Sequence of chain 1.A:
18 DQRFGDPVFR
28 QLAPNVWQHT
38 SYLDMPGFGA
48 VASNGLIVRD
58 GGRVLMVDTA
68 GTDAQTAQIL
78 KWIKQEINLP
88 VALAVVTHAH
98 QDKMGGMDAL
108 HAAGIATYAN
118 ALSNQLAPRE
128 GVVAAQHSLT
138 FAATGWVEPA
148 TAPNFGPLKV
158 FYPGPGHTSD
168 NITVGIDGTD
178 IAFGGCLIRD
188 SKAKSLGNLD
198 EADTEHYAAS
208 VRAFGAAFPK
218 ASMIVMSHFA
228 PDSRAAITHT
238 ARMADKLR

Binding-site contacts:
Ligand atom OAC contacts residue THR37 of chain 1.A at 4.5 Å.
Ligand atom CAJ contacts residue TYR39 of chain 1.A at 4.0 Å (hydrophobic).
Ligand atom OAA contacts residue TYR39 of chain 1.A at 4.0 Å.
Ligand atom PAB contacts residue TYR39 of chain 1.A at 3.7 Å.
Ligand atom OAC contacts residue TYR39 of chain 1.A at 2.6 Å (h-bond).
Ligand atom PAB contacts residue VAL25 of chain 1.A at 4.5 Å.
Ligand atom OAA contacts residue VAL25 of chain 1.A at 4.1 Å.
Ligand atom OAC contacts residue VAL25 of chain 1.A at 4.5 Å.
Ligand atom OAD contacts residue VAL25 of chain 1.A at 3.8 Å.
Ligand atom CAE contacts residue TYR39 of chain 1.A at 4.2 Å (hydrophobic).

This protein binds this small molecule.
Small molecule (SMILES): O=P(O)(O)c1ccccc1